Binding-site contacts:
Ligand atom O1 contacts residue GLU418 of chain 1.B at 2.5 Å (salt-bridge).
Ligand atom O5 contacts residue ARG414 of chain 1.B at 2.8 Å (salt-bridge).
Ligand atom C2 contacts residue GLU418 of chain 1.B at 4.2 Å.
Ligand atom O2 contacts residue ARG115 of chain 1.B at 3.9 Å.
Ligand atom C5 contacts residue ARG414 of chain 1.B at 3.8 Å.
Ligand atom C2 contacts residue ASP83 of chain 1.B at 3.8 Å.
Ligand atom C5 contacts residue GLU418 of chain 1.B at 4.0 Å.
Ligand atom O2 contacts residue ARG5 of chain 1.B at 3.1 Å (salt-bridge).
Ligand atom C6 contacts residue ARG414 of chain 1.B at 3.5 Å.
Ligand atom O5 contacts residue GLU418 of chain 1.B at 3.4 Å (salt-bridge).
Ligand atom C1 contacts residue ARG414 of chain 1.B at 3.8 Å.
Ligand atom O1 contacts residue ARG5 of chain 1.B at 2.8 Å (salt-bridge).
Ligand atom O2 contacts residue ASP83 of chain 1.B at 2.9 Å (salt-bridge).
Ligand atom C1 contacts residue ARG5 of chain 1.B at 3.9 Å.
Ligand atom C2 contacts residue ARG5 of chain 1.B at 4.1 Å.
Ligand atom O1 contacts residue ARG414 of chain 1.B at 3.6 Å.
Ligand atom O5 contacts residue ARG5 of chain 1.B at 3.7 Å.
Ligand atom C1 contacts residue GLU418 of chain 1.B at 3.0 Å.
Ligand atom O1 contacts residue ASP83 of chain 1.B at 4.3 Å.

The small molecule below binds the protein below.
Small molecule (SMILES): C[C@@H]1O[C@H](O)[C@H](O)[C@H](O)[C@H]1O

Sequence of chain 1.B:
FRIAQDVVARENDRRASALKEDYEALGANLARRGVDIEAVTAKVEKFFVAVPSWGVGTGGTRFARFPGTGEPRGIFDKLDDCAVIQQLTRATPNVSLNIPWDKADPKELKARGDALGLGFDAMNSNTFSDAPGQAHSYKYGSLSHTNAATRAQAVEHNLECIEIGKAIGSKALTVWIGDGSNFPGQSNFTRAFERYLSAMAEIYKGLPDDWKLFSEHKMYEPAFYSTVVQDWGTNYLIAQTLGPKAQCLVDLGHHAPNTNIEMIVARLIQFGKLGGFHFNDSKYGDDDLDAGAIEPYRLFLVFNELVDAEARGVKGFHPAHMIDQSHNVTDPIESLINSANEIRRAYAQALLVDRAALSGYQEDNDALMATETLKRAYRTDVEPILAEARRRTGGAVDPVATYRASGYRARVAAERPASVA